Sequence of chain 1.F:
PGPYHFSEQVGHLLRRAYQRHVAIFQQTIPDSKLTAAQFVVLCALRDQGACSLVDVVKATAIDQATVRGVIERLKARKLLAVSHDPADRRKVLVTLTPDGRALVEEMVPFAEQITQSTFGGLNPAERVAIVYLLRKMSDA

Binding-site contacts:
Ligand atom CAB contacts residue TYR15 of chain 1.E at 3.6 Å (hydrophobic).
Ligand atom CAE contacts residue GLY22 of chain 1.E at 3.9 Å.
Ligand atom CAG contacts residue VAL51 of chain 1.F at 3.6 Å (hydrophobic).
Ligand atom CAE contacts residue HIS32 of chain 1.F at 3.7 Å.
Ligand atom OAH contacts residue PHE36 of chain 1.F at 3.1 Å.
Ligand atom CAC contacts residue HIS32 of chain 1.F at 3.7 Å.
Ligand atom OAJ contacts residue VAL51 of chain 1.F at 3.4 Å.
Ligand atom NAD contacts residue HIS32 of chain 1.F at 3.0 Å (h-bond).
Ligand atom OAH contacts residue ILE125 of chain 1.F at 3.7 Å.
Ligand atom CAA contacts residue VAL51 of chain 1.F at 3.9 Å (hydrophobic).
Ligand atom CAA contacts residue TYR15 of chain 1.E at 4.4 Å (hydrophobic).
Ligand atom CAG contacts residue ARG26 of chain 1.E at 3.7 Å.
Ligand atom CAF contacts residue VAL51 of chain 1.F at 3.9 Å (hydrophobic).
Ligand atom CAE contacts residue PHE36 of chain 1.F at 4.4 Å (hydrophobic).
Ligand atom OAH contacts residue TYR15 of chain 1.E at 4.5 Å.
Ligand atom OAI contacts residue ARG26 of chain 1.E at 2.5 Å (salt-bridge).
Ligand atom CAA contacts residue PHE17 of chain 1.E at 4.2 Å (hydrophobic).
Ligand atom CAC contacts residue PHE36 of chain 1.F at 3.3 Å (hydrophobic).
Ligand atom CAB contacts residue PHE36 of chain 1.F at 4.1 Å (hydrophobic).
Ligand atom OAJ contacts residue ARG26 of chain 1.E at 4.0 Å.
Ligand atom OAH contacts residue ALA122 of chain 1.F at 4.4 Å.
Ligand atom OAJ contacts residue PHE17 of chain 1.E at 3.8 Å.
Ligand atom OAI contacts residue GLY22 of chain 1.E at 4.4 Å.
Ligand atom NAD contacts residue HIS23 of chain 1.E at 4.5 Å.
Ligand atom OAJ contacts residue HIS23 of chain 1.E at 2.4 Å (h-bond).
Ligand atom NAD contacts residue GLY22 of chain 1.E at 4.2 Å.
Ligand atom CAA contacts residue HIS23 of chain 1.E at 4.1 Å.
Ligand atom NAD contacts residue PHE36 of chain 1.F at 3.5 Å.
Ligand atom CAG contacts residue HIS23 of chain 1.E at 3.2 Å.
Ligand atom CAF contacts residue HIS23 of chain 1.E at 3.8 Å.
Ligand atom CAE contacts residue HIS23 of chain 1.E at 4.0 Å.
Ligand atom OAH contacts residue HIS32 of chain 1.F at 3.5 Å.
Ligand atom CAG contacts residue GLY22 of chain 1.E at 4.5 Å.
Ligand atom CAF contacts residue GLY22 of chain 1.E at 4.2 Å.
Ligand atom OAI contacts residue VAL51 of chain 1.F at 4.2 Å.
Ligand atom OAI contacts residue HIS23 of chain 1.E at 3.5 Å (h-bond).

A protein and the small-molecule ligand that binds it are described below.
Small molecule (SMILES): O=C(O)c1ccc(O)nc1

Sequence of chain 1.E:
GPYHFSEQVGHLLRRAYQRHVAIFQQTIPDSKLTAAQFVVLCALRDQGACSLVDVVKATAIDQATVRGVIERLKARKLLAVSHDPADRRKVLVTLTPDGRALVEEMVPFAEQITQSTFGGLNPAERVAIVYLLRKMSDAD